Sequence of chain 2.A:
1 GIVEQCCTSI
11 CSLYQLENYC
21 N

A protein and the small-molecule ligand that binds it are described below.
Small molecule (SMILES): Cc1cccc(O)c1

Sequence of chain 3.B:
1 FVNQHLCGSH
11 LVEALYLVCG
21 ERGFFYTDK

Binding-site contacts:
Ligand atom O1 contacts residue CYS6 of chain 2.A at 2.6 Å (h-bond).
Ligand atom C5 contacts residue HIS5 of chain 3.B at 4.3 Å.
Ligand atom C6 contacts residue HIS5 of chain 3.B at 4.3 Å.
Ligand atom C4 contacts residue HIS10 of chain 2.B at 3.7 Å.
Ligand atom C6 contacts residue LEU11 of chain 2.B at 4.4 Å (hydrophobic).
Ligand atom C1 contacts residue LEU11 of chain 2.B at 4.3 Å (hydrophobic).
Ligand atom C3 contacts residue HIS5 of chain 3.B at 3.7 Å.
Ligand atom C3 contacts residue ALA14 of chain 2.B at 4.4 Å (hydrophobic).
Ligand atom C7 contacts residue ALA14 of chain 2.B at 3.6 Å (hydrophobic).
Ligand atom O1 contacts residue SER9 of chain 2.A at 3.9 Å.
Ligand atom C2 contacts residue CYS11 of chain 2.A at 3.8 Å (hydrophobic).
Ligand atom C4 contacts residue HIS5 of chain 3.B at 4.0 Å.
Ligand atom O1 contacts residue VAL2 of chain 3.B at 4.2 Å.
Ligand atom C3 contacts residue LEU17 of chain 3.D at 4.4 Å (hydrophobic).
Ligand atom C4 contacts residue LEU6 of chain 3.B at 4.0 Å (hydrophobic).
Ligand atom C7 contacts residue LEU17 of chain 3.D at 3.0 Å (hydrophobic).
Ligand atom C1 contacts residue CYS6 of chain 2.A at 3.7 Å (hydrophobic).
Ligand atom C2 contacts residue HIS5 of chain 3.B at 3.6 Å.
Ligand atom C1 contacts residue CYS11 of chain 2.A at 4.2 Å (hydrophobic).
Ligand atom O1 contacts residue ILE10 of chain 2.A at 4.0 Å.
Ligand atom O1 contacts residue CYS7 of chain 2.A at 4.2 Å.
Ligand atom C1 contacts residue HIS5 of chain 3.B at 4.0 Å.
Ligand atom O1 contacts residue CYS11 of chain 2.A at 3.2 Å (h-bond).
Ligand atom C7 contacts residue HIS5 of chain 3.B at 3.7 Å.
Ligand atom C5 contacts residue LEU6 of chain 3.B at 3.0 Å (hydrophobic).
Ligand atom C5 contacts residue HIS10 of chain 2.B at 3.6 Å.
Ligand atom C6 contacts residue CYS6 of chain 2.A at 4.0 Å (hydrophobic).
Ligand atom C6 contacts residue CYS7 of chain 2.B at 4.3 Å (hydrophobic).
Ligand atom C6 contacts residue LEU6 of chain 3.B at 3.7 Å (hydrophobic).
Ligand atom C7 contacts residue LEU16 of chain 2.A at 4.1 Å (hydrophobic).

Sequence of chain 3.D:
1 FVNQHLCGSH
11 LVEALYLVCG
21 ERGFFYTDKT

Sequence of chain 2.B:
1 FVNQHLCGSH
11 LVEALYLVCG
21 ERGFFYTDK